Binding-site contacts:
Ligand atom O1A contacts residue THR187 of chain 1.C at 2.9 Å (h-bond).
Ligand atom O3 contacts residue GLU189 of chain 1.C at 2.7 Å (salt-bridge).
Ligand atom O6 contacts residue GLU189 of chain 1.C at 2.8 Å (salt-bridge).
Ligand atom C9 contacts residue ASP201 of chain 1.C at 3.5 Å.
Ligand atom O2 contacts residue LYS192 of chain 1.C at 2.7 Å (salt-bridge).
Ligand atom O1A contacts residue PHE185 of chain 1.C at 3.4 Å.
Ligand atom C11 contacts residue TYR186 of chain 1.C at 3.6 Å (hydrophobic).
Ligand atom C1 contacts residue NAG1 of chain 1.H at 3.4 Å.
Ligand atom C2 contacts residue LYS192 of chain 1.C at 3.9 Å.
Ligand atom C5 contacts residue ARG198 of chain 1.C at 3.9 Å.
Ligand atom C11 contacts residue LYS184 of chain 1.C at 3.7 Å.
Ligand atom O1 contacts residue HIS197 of chain 1.C at 3.3 Å.
Ligand atom O1B contacts residue THR187 of chain 1.C at 2.8 Å (h-bond).
Ligand atom O8 contacts residue ARG198 of chain 1.C at 2.8 Å (salt-bridge).
Ligand atom C5 contacts residue PHE185 of chain 1.C at 3.6 Å (hydrophobic).
Ligand atom N5 contacts residue PHE185 of chain 1.C at 2.9 Å (h-bond).
Ligand atom C6 contacts residue PHE185 of chain 1.C at 3.8 Å (hydrophobic).
Ligand atom O9 contacts residue ASP201 of chain 1.C at 2.7 Å (salt-bridge).
Ligand atom O4 contacts residue PHE185 of chain 1.C at 3.9 Å.
Ligand atom O6 contacts residue GLN195 of chain 1.C at 3.1 Å (h-bond).
Ligand atom C3 contacts residue GLU189 of chain 1.C at 3.2 Å.
Ligand atom O5 contacts residue GLN195 of chain 1.C at 3.9 Å.
Ligand atom O9 contacts residue LEU148 of chain 1.C at 3.6 Å.
Ligand atom O1B contacts residue ARG198 of chain 1.C at 3.6 Å.
Ligand atom O9 contacts residue ARG198 of chain 1.C at 2.9 Å (salt-bridge).
Ligand atom C4 contacts residue PHE185 of chain 1.C at 3.5 Å (hydrophobic).
Ligand atom O1B contacts residue TYR186 of chain 1.C at 3.4 Å.
Ligand atom O3 contacts residue LYS192 of chain 1.C at 3.9 Å.
Ligand atom O6 contacts residue ARG198 of chain 1.C at 3.7 Å.
Ligand atom O8 contacts residue TYR186 of chain 1.C at 3.5 Å.
Ligand atom C1 contacts residue HIS197 of chain 1.C at 3.9 Å.
Ligand atom O6 contacts residue HIS197 of chain 1.C at 2.9 Å (h-bond).
Ligand atom C6 contacts residue HIS197 of chain 1.C at 3.7 Å.
Ligand atom O1 contacts residue NAG1 of chain 1.H at 2.6 Å (h-bond).
Ligand atom C8 contacts residue ARG198 of chain 1.C at 3.9 Å.
Ligand atom O5 contacts residue HIS197 of chain 1.C at 3.1 Å (h-bond).
Ligand atom C6 contacts residue GLU189 of chain 1.C at 3.1 Å.
Ligand atom C7 contacts residue TYR186 of chain 1.C at 3.8 Å (hydrophobic).
Ligand atom C1 contacts residue THR187 of chain 1.C at 3.6 Å.
Ligand atom O6 contacts residue ARG198 of chain 1.C at 3.6 Å.

This small molecule binds to this protein.
Small molecule (SMILES): CC(=O)N[C@@H]1[C@@H](O[C@@H]2O[C@@H](C)[C@@H](O)[C@@H](O)[C@@H]2O)[C@H](O[C@@H]2O[C@H](CO)[C@H](O)[C@H](O[C@]3(C(=O)O)C[C@H](O)[C@@H](NC(C)=O)[C@H]([C@H](O)[C@H](O)CO)O3)[C@H]2O)[C@@H](CO)O[C@H]1O

Sequence of chain 1.C:
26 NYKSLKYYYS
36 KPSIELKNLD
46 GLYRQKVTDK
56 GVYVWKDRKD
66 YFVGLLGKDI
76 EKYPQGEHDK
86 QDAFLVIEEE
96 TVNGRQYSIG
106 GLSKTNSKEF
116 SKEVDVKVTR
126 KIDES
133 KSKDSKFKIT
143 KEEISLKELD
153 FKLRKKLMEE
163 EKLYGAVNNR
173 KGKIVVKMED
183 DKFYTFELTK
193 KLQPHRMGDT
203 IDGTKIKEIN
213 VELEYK